Binding-site contacts:
Ligand atom O2 contacts residue GLN251 of chain 1.A at 3.1 Å (h-bond).
Ligand atom O4 contacts residue GLY234 of chain 3.A at 3.2 Å (h-bond).
Ligand atom O5 contacts residue CYS121 of chain 3.A at 3.8 Å.
Ligand atom O3 contacts residue ARG205 of chain 3.A at 3.1 Å (salt-bridge).
Ligand atom C6 contacts residue ASP209 of chain 3.A at 3.6 Å.
Ligand atom C6 contacts residue ASP149 of chain 3.A at 3.2 Å.
Ligand atom C3 contacts residue ASP149 of chain 3.A at 3.8 Å.
Ligand atom C2 contacts residue ASP209 of chain 3.A at 3.0 Å.
Ligand atom O6 contacts residue ASP73 of chain 3.A at 3.1 Å (salt-bridge).
Ligand atom O2 contacts residue ASP209 of chain 3.A at 1.7 Å (salt-bridge).
Ligand atom C5 contacts residue ASP149 of chain 3.A at 3.1 Å.
Ligand atom C2 contacts residue CYS186 of chain 3.A at 3.5 Å (hydrophobic).
Ligand atom O4 contacts residue TYR113 of chain 3.A at 2.8 Å.
Ligand atom O6 contacts residue ASP72 of chain 3.A at 3.8 Å.
Ligand atom O4 contacts residue LYS147 of chain 3.A at 2.8 Å.
Ligand atom O6 contacts residue ASP209 of chain 3.A at 2.6 Å (salt-bridge).
Ligand atom O3 contacts residue GLN251 of chain 1.A at 2.5 Å (h-bond).
Ligand atom O5 contacts residue CYS121 of chain 3.A at 3.1 Å (h-bond).
Ligand atom O2 contacts residue ARG205 of chain 3.A at 2.8 Å (salt-bridge).
Ligand atom O2 contacts residue CYS186 of chain 3.A at 3.8 Å.
Ligand atom O3 contacts residue LYS147 of chain 3.A at 2.0 Å (salt-bridge).
Ligand atom C1 contacts residue ASP149 of chain 3.A at 3.5 Å.
Ligand atom O3 contacts residue CYS186 of chain 3.A at 3.3 Å (h-bond).
Ligand atom C5 contacts residue ASP209 of chain 3.A at 3.8 Å.
Ligand atom O1 contacts residue CYS121 of chain 3.A at 3.6 Å.
Ligand atom O4 contacts residue PHE235 of chain 3.A at 3.8 Å.
Ligand atom C6 contacts residue ASP73 of chain 3.A at 3.5 Å.
Ligand atom C2 contacts residue TRP188 of chain 3.A at 3.8 Å (hydrophobic).
Ligand atom O5 contacts residue ASP149 of chain 3.A at 2.7 Å (salt-bridge).
Ligand atom C6 contacts residue TYR113 of chain 3.A at 3.2 Å (hydrophobic).
Ligand atom C2 contacts residue ASP149 of chain 3.A at 3.7 Å.
Ligand atom C2 contacts residue ARG205 of chain 3.A at 3.6 Å.
Ligand atom C4 contacts residue ASP149 of chain 3.A at 3.1 Å.
Ligand atom C6 contacts residue CYS121 of chain 3.A at 3.5 Å (hydrophobic).
Ligand atom C3 contacts residue LYS147 of chain 3.A at 3.0 Å.
Ligand atom C3 contacts residue GLN251 of chain 1.A at 3.5 Å.
Ligand atom C4 contacts residue LYS147 of chain 3.A at 3.1 Å.
Ligand atom O4 contacts residue ASP149 of chain 3.A at 2.2 Å (salt-bridge).
Ligand atom O2 contacts residue TRP188 of chain 3.A at 3.6 Å (h-bond).
Ligand atom C1 contacts residue ASP209 of chain 3.A at 3.5 Å.

Sequence of chain 1.A:
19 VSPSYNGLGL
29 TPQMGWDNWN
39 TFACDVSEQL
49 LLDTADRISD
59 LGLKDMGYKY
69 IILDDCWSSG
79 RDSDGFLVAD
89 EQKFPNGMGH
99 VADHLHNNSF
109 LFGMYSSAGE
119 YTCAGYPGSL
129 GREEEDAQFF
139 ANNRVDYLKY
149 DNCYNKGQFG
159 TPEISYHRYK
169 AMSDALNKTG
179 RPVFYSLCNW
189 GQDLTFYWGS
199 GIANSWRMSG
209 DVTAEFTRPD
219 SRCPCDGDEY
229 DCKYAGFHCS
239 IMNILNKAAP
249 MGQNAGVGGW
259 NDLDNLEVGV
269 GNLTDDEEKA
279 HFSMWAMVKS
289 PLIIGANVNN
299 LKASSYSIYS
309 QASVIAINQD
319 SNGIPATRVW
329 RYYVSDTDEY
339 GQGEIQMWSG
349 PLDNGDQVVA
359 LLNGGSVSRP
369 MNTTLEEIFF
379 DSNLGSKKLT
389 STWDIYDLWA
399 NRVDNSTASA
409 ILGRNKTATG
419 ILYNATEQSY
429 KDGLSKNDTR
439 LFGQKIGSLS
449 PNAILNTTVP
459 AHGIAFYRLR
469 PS

Sequence of chain 3.A:
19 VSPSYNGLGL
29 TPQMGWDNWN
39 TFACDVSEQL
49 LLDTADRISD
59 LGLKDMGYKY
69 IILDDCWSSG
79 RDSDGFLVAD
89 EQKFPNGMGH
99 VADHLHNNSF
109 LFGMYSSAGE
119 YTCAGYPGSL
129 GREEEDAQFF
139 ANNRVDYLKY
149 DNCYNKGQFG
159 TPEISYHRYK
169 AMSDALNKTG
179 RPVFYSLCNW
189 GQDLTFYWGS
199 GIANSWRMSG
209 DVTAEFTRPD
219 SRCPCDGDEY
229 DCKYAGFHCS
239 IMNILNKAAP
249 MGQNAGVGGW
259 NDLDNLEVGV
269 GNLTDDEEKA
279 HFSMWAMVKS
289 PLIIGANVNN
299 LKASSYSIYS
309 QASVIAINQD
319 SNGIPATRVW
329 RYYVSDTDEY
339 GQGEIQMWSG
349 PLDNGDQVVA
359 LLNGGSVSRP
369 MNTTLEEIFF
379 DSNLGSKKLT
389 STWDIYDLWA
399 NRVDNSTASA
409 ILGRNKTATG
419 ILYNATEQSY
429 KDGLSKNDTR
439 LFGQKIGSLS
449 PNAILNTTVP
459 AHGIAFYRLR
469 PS

The small molecule below binds the protein below.
Small molecule (SMILES): OC[C@H]1O[C@H](OC[C@H]2O[C@@H](O)[C@H](O)[C@@H](O)[C@@H]2O)[C@H](O)[C@@H](O)[C@H]1O